Sequence of chain 1.F:
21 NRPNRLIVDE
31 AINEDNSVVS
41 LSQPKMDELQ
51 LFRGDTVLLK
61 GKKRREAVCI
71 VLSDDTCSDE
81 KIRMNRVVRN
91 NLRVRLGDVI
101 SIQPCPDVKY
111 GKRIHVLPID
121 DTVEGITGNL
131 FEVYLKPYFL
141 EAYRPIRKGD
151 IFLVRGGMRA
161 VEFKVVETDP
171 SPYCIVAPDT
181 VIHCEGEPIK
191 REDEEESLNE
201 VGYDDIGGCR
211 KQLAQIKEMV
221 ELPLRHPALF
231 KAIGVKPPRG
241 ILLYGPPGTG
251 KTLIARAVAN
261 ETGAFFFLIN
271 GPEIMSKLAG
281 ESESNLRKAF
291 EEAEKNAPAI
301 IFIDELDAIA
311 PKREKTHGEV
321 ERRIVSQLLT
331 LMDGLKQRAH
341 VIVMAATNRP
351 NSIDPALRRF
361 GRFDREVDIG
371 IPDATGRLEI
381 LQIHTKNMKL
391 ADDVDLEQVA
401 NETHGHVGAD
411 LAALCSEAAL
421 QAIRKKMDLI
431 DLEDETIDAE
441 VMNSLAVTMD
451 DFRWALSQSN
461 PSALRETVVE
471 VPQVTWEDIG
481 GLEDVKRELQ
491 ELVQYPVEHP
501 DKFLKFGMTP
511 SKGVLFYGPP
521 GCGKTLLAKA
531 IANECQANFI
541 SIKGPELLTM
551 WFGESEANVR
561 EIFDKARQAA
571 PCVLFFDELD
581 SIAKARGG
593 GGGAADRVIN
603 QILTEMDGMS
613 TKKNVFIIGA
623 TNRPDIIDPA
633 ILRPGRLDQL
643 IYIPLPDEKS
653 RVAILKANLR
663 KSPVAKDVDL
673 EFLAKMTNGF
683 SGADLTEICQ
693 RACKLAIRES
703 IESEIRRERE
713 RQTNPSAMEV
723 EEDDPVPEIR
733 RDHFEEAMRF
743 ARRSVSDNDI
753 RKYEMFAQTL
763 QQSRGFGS

The protein below binds the small molecule below.
Small molecule (SMILES): Nc1ncnc2c1ncn2[C@@H]1O[C@H](COP(=O)(O)OP(=O)(O)OP(O)(O)=S)[C@@H](O)[C@H]1O

Sequence of chain 1.A:
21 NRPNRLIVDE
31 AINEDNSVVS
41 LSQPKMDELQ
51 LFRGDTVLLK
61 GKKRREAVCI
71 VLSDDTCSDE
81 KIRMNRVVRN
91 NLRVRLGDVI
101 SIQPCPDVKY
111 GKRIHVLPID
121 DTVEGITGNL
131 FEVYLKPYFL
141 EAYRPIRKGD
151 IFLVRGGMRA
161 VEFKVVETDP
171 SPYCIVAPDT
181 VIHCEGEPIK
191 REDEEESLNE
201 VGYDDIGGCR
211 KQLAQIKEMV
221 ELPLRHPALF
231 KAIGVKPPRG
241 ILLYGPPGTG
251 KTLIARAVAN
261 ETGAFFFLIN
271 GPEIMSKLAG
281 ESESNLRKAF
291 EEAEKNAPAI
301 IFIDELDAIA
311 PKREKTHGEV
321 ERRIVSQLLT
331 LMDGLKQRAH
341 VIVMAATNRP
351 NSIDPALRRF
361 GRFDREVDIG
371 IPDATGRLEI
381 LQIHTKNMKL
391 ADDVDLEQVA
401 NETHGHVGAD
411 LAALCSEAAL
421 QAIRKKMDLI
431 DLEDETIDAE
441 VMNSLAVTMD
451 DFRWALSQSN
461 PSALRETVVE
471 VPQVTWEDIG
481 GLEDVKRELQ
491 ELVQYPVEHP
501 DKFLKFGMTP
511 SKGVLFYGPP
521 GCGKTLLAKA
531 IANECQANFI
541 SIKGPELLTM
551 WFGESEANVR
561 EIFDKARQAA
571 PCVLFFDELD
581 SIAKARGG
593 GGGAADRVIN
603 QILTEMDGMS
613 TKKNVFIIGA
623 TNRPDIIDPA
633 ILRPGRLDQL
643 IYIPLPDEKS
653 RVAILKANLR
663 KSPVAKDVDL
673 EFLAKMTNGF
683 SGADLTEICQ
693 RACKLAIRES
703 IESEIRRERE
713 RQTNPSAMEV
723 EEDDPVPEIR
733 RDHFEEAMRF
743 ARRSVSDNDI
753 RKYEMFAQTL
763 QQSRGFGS

Binding-site contacts:
Ligand atom O2G contacts residue MG1 of chain 1.BA at 2.1 Å.
Ligand atom O3A contacts residue LYS251 of chain 1.F at 3.8 Å.
Ligand atom O2A contacts residue LYS251 of chain 1.F at 3.9 Å.
Ligand atom N7 contacts residue GLY250 of chain 1.F at 3.5 Å (h-bond).
Ligand atom C2 contacts residue HIS384 of chain 1.F at 3.9 Å.
Ligand atom N1 contacts residue ASP205 of chain 1.F at 3.7 Å.
Ligand atom O3A contacts residue THR249 of chain 1.F at 3.8 Å.
Ligand atom N1 contacts residue GLY207 of chain 1.F at 3.5 Å (h-bond).
Ligand atom N6 contacts residue GLY207 of chain 1.F at 3.1 Å (h-bond).
Ligand atom N3 contacts residue HIS384 of chain 1.F at 3.3 Å (h-bond).
Ligand atom O3A contacts residue GLY248 of chain 1.F at 3.8 Å.
Ligand atom N6 contacts residue ILE380 of chain 1.F at 3.5 Å.
Ligand atom PG contacts residue MG1 of chain 1.BA at 3.6 Å.
Ligand atom O2B contacts residue THR252 of chain 1.F at 3.2 Å (h-bond).
Ligand atom O3G contacts residue GLY248 of chain 1.F at 3.8 Å.
Ligand atom O2A contacts residue GLY250 of chain 1.F at 3.5 Å.
Ligand atom C2 contacts residue ASP205 of chain 1.F at 3.4 Å.
Ligand atom PB contacts residue GLY250 of chain 1.F at 3.9 Å.
Ligand atom N7 contacts residue THR249 of chain 1.F at 3.5 Å.
Ligand atom N7 contacts residue GLY408 of chain 1.F at 3.9 Å.
Ligand atom C8 contacts residue GLY408 of chain 1.F at 3.9 Å.
Ligand atom O2B contacts residue MG1 of chain 1.BA at 2.4 Å.
Ligand atom PA contacts residue GLY250 of chain 1.F at 4.0 Å.
Ligand atom C8 contacts residue GLY248 of chain 1.F at 3.8 Å.
Ligand atom PG contacts residue GLY248 of chain 1.F at 3.8 Å.
Ligand atom PB contacts residue MG1 of chain 1.BA at 3.6 Å.
Ligand atom O3G contacts residue PRO247 of chain 1.F at 3.6 Å.
Ligand atom C6 contacts residue ILE380 of chain 1.F at 3.5 Å (hydrophobic).
Ligand atom O2' contacts residue HIS384 of chain 1.F at 3.6 Å.
Ligand atom O2A contacts residue THR252 of chain 1.F at 3.7 Å.
Ligand atom O3A contacts residue GLY250 of chain 1.F at 3.0 Å (h-bond).
Ligand atom C8 contacts residue GLY250 of chain 1.F at 3.7 Å.
Ligand atom O3B contacts residue GLY248 of chain 1.F at 2.9 Å (h-bond).
Ligand atom O2A contacts residue LEU253 of chain 1.F at 3.6 Å (h-bond).
Ligand atom O3G contacts residue ASN348 of chain 1.F at 3.5 Å (h-bond).
Ligand atom O1B contacts residue LYS251 of chain 1.F at 3.0 Å (salt-bridge).
Ligand atom O1B contacts residue GLY250 of chain 1.F at 3.7 Å.
Ligand atom O4' contacts residue ALA409 of chain 1.F at 3.7 Å.
Ligand atom PB contacts residue LYS251 of chain 1.F at 3.9 Å.
Ligand atom N1 contacts residue ILE380 of chain 1.F at 3.3 Å.